Binding-site contacts:
Ligand atom C6 contacts residue THR313 of chain 21.E at 4.5 Å.
Ligand atom O5 contacts residue THR313 of chain 21.E at 4.3 Å.
Ligand atom O7 contacts residue ASN315 of chain 21.E at 4.2 Å.
Ligand atom N2 contacts residue ASN315 of chain 21.E at 2.8 Å (h-bond).
Ligand atom O5 contacts residue VAL314 of chain 21.E at 3.8 Å.
Ligand atom O5 contacts residue ASN315 of chain 21.E at 2.4 Å (h-bond).
Ligand atom C7 contacts residue ASN315 of chain 21.E at 3.3 Å.
Ligand atom C4 contacts residue ASN315 of chain 21.E at 4.3 Å.
Ligand atom C3 contacts residue ASN315 of chain 21.E at 3.8 Å.
Ligand atom C8 contacts residue ASN315 of chain 21.E at 3.5 Å.
Ligand atom C8 contacts residue ILE281 of chain 21.E at 4.5 Å (hydrophobic).
Ligand atom C1 contacts residue ASN315 of chain 21.E at 1.4 Å.
Ligand atom C1 contacts residue VAL314 of chain 21.E at 4.4 Å (hydrophobic).
Ligand atom C5 contacts residue ASN315 of chain 21.E at 3.7 Å.
Ligand atom C2 contacts residue ASN315 of chain 21.E at 2.5 Å.
Ligand atom C6 contacts residue ASN315 of chain 21.E at 4.5 Å.

A protein and the small-molecule ligand that binds it are described below.
Small molecule (SMILES): CC(=O)N[C@@H]1[C@@H](O)[C@H](O)[C@@H](CO)O[C@H]1O

Sequence of chain 21.E:
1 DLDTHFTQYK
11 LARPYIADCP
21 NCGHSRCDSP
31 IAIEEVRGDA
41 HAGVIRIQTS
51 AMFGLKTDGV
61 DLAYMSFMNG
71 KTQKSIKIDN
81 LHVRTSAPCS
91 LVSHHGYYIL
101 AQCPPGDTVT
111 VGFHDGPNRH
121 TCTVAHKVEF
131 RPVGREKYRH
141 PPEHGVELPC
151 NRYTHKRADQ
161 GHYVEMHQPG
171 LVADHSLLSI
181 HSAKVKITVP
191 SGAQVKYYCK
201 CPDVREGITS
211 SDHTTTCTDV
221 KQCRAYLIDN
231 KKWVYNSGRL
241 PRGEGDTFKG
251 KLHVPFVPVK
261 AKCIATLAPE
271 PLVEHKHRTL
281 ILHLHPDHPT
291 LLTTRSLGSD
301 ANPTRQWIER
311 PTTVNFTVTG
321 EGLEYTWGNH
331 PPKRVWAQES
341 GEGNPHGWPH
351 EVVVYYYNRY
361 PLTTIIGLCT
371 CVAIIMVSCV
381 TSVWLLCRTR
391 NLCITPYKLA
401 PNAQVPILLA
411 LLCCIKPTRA